Sequence of chain 1.A:
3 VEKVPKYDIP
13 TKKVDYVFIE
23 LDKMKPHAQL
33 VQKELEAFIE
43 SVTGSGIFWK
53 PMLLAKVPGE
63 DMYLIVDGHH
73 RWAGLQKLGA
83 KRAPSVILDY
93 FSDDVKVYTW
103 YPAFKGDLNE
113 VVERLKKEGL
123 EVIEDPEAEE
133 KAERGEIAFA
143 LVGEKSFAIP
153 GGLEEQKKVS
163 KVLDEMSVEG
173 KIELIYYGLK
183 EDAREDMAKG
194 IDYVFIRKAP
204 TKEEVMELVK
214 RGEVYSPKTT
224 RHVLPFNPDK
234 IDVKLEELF

A protein and the small-molecule ligand that binds it are described below.
Small molecule (SMILES): O=S(=O)(O)CC(O)CN1CCN(C[C@@H](O)CS(=O)(=O)O)CC1

Binding-site contacts:
Ligand atom O4 contacts residue TYR18 of chain 1.A at 2.6 Å (h-bond).
Ligand atom C3 contacts residue TYR18 of chain 1.A at 3.7 Å (hydrophobic).
Ligand atom O2 contacts residue PHE20 of chain 1.A at 4.4 Å.
Ligand atom C4 contacts residue TYR18 of chain 1.A at 3.9 Å (hydrophobic).
Ligand atom O3 contacts residue VAL19 of chain 1.A at 3.6 Å.
Ligand atom S1 contacts residue VAL19 of chain 1.A at 4.2 Å.
Ligand atom C2 contacts residue TYR18 of chain 1.A at 3.5 Å (hydrophobic).
Ligand atom O1 contacts residue TYR18 of chain 1.A at 4.3 Å.
Ligand atom C3 contacts residue ASP17 of chain 1.A at 3.9 Å.
Ligand atom O4 contacts residue ASP17 of chain 1.A at 3.3 Å (salt-bridge).
Ligand atom C1 contacts residue VAL19 of chain 1.A at 4.2 Å (hydrophobic).
Ligand atom S1 contacts residue TYR18 of chain 1.A at 4.4 Å.
Ligand atom O3 contacts residue PHE20 of chain 1.A at 2.7 Å (h-bond).
Ligand atom S1 contacts residue PHE20 of chain 1.A at 4.1 Å.
Ligand atom C5 contacts residue ASP17 of chain 1.A at 3.4 Å.
Ligand atom O1 contacts residue VAL19 of chain 1.A at 3.9 Å.
Ligand atom C4 contacts residue ASP17 of chain 1.A at 3.2 Å.
Ligand atom O4 contacts residue VAL19 of chain 1.A at 4.5 Å.
Ligand atom C6 contacts residue ASP17 of chain 1.A at 3.5 Å.
Ligand atom N1 contacts residue TYR18 of chain 1.A at 4.4 Å.
Ligand atom N1 contacts residue ASP17 of chain 1.A at 3.1 Å (salt-bridge).
Ligand atom C7 contacts residue ASP17 of chain 1.A at 3.6 Å.
Ligand atom C1 contacts residue PHE20 of chain 1.A at 4.1 Å (hydrophobic).
Ligand atom N2 contacts residue ASP17 of chain 1.A at 4.0 Å.
Ligand atom C1 contacts residue TYR18 of chain 1.A at 3.5 Å (hydrophobic).
Ligand atom C2 contacts residue ASP17 of chain 1.A at 4.2 Å.